Sequence of chain 1.G:
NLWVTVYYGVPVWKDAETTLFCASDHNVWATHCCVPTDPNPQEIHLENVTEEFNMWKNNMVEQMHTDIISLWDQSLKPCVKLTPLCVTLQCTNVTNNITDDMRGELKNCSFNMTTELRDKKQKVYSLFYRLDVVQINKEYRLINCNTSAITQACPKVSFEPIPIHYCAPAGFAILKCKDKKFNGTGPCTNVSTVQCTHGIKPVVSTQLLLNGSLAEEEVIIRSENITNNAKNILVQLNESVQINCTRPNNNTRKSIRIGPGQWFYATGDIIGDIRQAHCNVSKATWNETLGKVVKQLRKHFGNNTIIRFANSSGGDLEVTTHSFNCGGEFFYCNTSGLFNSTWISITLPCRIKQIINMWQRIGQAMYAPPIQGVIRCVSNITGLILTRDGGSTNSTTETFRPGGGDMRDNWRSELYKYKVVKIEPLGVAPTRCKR

A protein and the small-molecule ligand that binds it are described below.
Small molecule (SMILES): CC(=O)N[C@H]1[C@H](O[C@H]2[C@H](O)[C@@H](NC(C)=O)CO[C@@H]2CO)O[C@H](CO)[C@@H](O)[C@@H]1O

Binding-site contacts:
Ligand atom N2 contacts residue ASN387 of chain 1.G at 3.0 Å (h-bond).
Ligand atom C8 contacts residue THR374 of chain 1.G at 4.3 Å.
Ligand atom C8 contacts residue ASN387 of chain 1.G at 4.0 Å.
Ligand atom C2 contacts residue ASN387 of chain 1.G at 2.5 Å.
Ligand atom C4 contacts residue ASN387 of chain 1.G at 4.4 Å.
Ligand atom N2 contacts residue SER389 of chain 1.G at 4.4 Å.
Ligand atom O5 contacts residue ASN387 of chain 1.G at 2.4 Å (h-bond).
Ligand atom O7 contacts residue ASN387 of chain 1.G at 3.4 Å (h-bond).
Ligand atom C8 contacts residue THR373 of chain 1.G at 3.6 Å.
Ligand atom C2 contacts residue SER389 of chain 1.G at 4.5 Å.
Ligand atom C7 contacts residue ASN387 of chain 1.G at 3.4 Å.
Ligand atom C3 contacts residue ASN387 of chain 1.G at 3.9 Å.
Ligand atom C1 contacts residue SER389 of chain 1.G at 3.6 Å.
Ligand atom C8 contacts residue SER365 of chain 1.G at 3.8 Å.
Ligand atom C1 contacts residue ASN387 of chain 1.G at 1.5 Å.
Ligand atom O5 contacts residue SER389 of chain 1.G at 4.4 Å.
Ligand atom C5 contacts residue ASN387 of chain 1.G at 3.8 Å.